Binding-site contacts:
Ligand atom C1 contacts residue LEU99 of chain 2.A at 4.4 Å (hydrophobic).
Ligand atom C4 contacts residue ASN96 of chain 2.A at 4.3 Å.
Ligand atom O5 contacts residue LEU99 of chain 2.A at 3.8 Å.
Ligand atom O5 contacts residue THR98 of chain 2.A at 3.5 Å.
Ligand atom N2 contacts residue ASN96 of chain 2.A at 2.9 Å (h-bond).
Ligand atom O6 contacts residue LEU99 of chain 2.A at 4.2 Å.
Ligand atom O7 contacts residue ASN96 of chain 2.A at 3.1 Å (h-bond).
Ligand atom C5 contacts residue ASN96 of chain 2.A at 3.7 Å.
Ligand atom C5 contacts residue THR98 of chain 2.A at 3.7 Å.
Ligand atom C3 contacts residue ASN96 of chain 2.A at 3.8 Å.
Ligand atom C2 contacts residue ASN96 of chain 2.A at 2.5 Å.
Ligand atom O5 contacts residue ASN96 of chain 2.A at 2.4 Å (h-bond).
Ligand atom C1 contacts residue THR98 of chain 2.A at 3.7 Å.
Ligand atom C6 contacts residue THR98 of chain 2.A at 4.2 Å.
Ligand atom C7 contacts residue ASN96 of chain 2.A at 3.3 Å.
Ligand atom C1 contacts residue ASN96 of chain 2.A at 1.4 Å.

Sequence of chain 2.A:
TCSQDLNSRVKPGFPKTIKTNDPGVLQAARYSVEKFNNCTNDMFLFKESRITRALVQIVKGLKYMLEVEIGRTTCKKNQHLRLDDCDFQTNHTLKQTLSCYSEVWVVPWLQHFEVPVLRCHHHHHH

The small molecule below binds the protein below.
Small molecule (SMILES): CC(=O)N[C@@H]1[C@@H](O)[C@H](O)[C@@H](CO)O[C@H]1O